The protein below binds the small molecule below.
Small molecule (SMILES): CC(C)(C)Cn1c(N)nc2ccc(-c3[nH]c(C(C)(C)C)nc3-c3ccc(F)cc3)nc21

Binding-site contacts:
Ligand atom C05 contacts residue LEU23 of chain 1.A at 3.9 Å (hydrophobic).
Ligand atom C08 contacts residue ALA48 of chain 1.A at 3.7 Å (hydrophobic).
Ligand atom C25 contacts residue THR95 of chain 1.A at 3.4 Å.
Ligand atom N31 contacts residue MET98 of chain 1.A at 2.7 Å (h-bond).
Ligand atom C24 contacts residue THR95 of chain 1.A at 3.8 Å.
Ligand atom N15 contacts residue VAL31 of chain 1.A at 3.9 Å.
Ligand atom C20 contacts residue LYS50 of chain 1.A at 3.1 Å.
Ligand atom C26 contacts residue LEU93 of chain 1.A at 3.2 Å (hydrophobic).
Ligand atom C16 contacts residue VAL31 of chain 1.A at 3.8 Å (hydrophobic).
Ligand atom C01 contacts residue CYS102 of chain 1.A at 3.8 Å (hydrophobic).
Ligand atom C09 contacts residue ALA48 of chain 1.A at 3.5 Å (hydrophobic).
Ligand atom C08 contacts residue LEU149 of chain 1.A at 3.6 Å (hydrophobic).
Ligand atom C26 contacts residue LYS50 of chain 1.A at 3.8 Å.
Ligand atom C14 contacts residue LYS50 of chain 1.A at 3.6 Å.
Ligand atom C23 contacts residue MET71 of chain 1.A at 3.9 Å (hydrophobic).
Ligand atom N15 contacts residue LYS50 of chain 1.A at 3.0 Å.
Ligand atom C09 contacts residue GLN96 of chain 1.A at 3.8 Å.
Ligand atom C10 contacts residue ALA48 of chain 1.A at 3.8 Å (hydrophobic).
Ligand atom N12 contacts residue VAL31 of chain 1.A at 3.9 Å.
Ligand atom C01 contacts residue LEU149 of chain 1.A at 3.7 Å (hydrophobic).
Ligand atom C01 contacts residue GLY101 of chain 1.A at 3.6 Å.
Ligand atom C24 contacts residue MET71 of chain 1.A at 3.2 Å (hydrophobic).
Ligand atom C27 contacts residue LYS50 of chain 1.A at 3.5 Å.
Ligand atom F28 contacts residue LEU93 of chain 1.A at 2.9 Å.
Ligand atom F28 contacts residue THR95 of chain 1.A at 3.4 Å.
Ligand atom F28 contacts residue ILE94 of chain 1.A at 2.9 Å.
Ligand atom C22 contacts residue LYS50 of chain 1.A at 3.4 Å.
Ligand atom C10 contacts residue THR95 of chain 1.A at 3.8 Å.
Ligand atom F28 contacts residue LEU82 of chain 1.A at 3.6 Å.
Ligand atom C09 contacts residue LEU149 of chain 1.A at 3.6 Å (hydrophobic).
Ligand atom C23 contacts residue LYS50 of chain 1.A at 3.4 Å.
Ligand atom C19 contacts residue VAL31 of chain 1.A at 3.6 Å (hydrophobic).
Ligand atom C26 contacts residue ALA48 of chain 1.A at 3.2 Å (hydrophobic).
Ligand atom C24 contacts residue LEU93 of chain 1.A at 3.9 Å (hydrophobic).
Ligand atom C27 contacts residue ALA48 of chain 1.A at 3.8 Å (hydrophobic).
Ligand atom C25 contacts residue LEU93 of chain 1.A at 3.4 Å (hydrophobic).
Ligand atom N29 contacts residue MET98 of chain 1.A at 3.1 Å (h-bond).
Ligand atom C26 contacts residue THR95 of chain 1.A at 3.3 Å.
Ligand atom C30 contacts residue MET98 of chain 1.A at 3.5 Å (hydrophobic).
Ligand atom C27 contacts residue THR95 of chain 1.A at 3.7 Å.

Sequence of chain 1.A:
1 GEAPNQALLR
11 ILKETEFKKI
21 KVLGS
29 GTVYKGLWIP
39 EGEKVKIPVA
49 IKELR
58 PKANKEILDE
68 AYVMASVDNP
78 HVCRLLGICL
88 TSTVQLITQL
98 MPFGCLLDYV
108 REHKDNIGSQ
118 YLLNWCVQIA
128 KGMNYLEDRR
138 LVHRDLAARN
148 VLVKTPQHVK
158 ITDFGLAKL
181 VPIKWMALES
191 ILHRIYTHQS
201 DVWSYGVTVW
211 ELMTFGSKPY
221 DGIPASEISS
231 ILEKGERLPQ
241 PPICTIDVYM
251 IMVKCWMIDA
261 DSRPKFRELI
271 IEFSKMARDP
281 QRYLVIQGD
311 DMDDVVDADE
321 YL